Sequence of chain 1.C:
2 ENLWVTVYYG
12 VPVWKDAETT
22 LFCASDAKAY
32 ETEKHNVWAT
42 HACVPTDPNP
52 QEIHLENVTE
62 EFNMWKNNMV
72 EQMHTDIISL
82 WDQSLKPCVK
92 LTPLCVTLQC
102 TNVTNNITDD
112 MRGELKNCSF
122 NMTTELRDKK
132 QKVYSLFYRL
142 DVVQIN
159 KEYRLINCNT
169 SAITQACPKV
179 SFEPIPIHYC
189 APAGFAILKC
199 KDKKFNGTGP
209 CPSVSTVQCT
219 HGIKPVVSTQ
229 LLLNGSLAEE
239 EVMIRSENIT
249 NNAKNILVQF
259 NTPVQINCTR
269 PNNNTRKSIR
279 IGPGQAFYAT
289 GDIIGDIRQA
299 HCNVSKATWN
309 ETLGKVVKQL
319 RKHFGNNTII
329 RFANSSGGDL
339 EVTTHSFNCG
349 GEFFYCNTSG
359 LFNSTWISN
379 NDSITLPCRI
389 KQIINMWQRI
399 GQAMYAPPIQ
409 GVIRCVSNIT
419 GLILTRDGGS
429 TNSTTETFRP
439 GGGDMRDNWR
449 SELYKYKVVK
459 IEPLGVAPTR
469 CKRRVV

Binding-site contacts:
Ligand atom C4 contacts residue ASN118 of chain 1.C at 4.2 Å.
Ligand atom C2 contacts residue TYR135 of chain 1.C at 4.0 Å (hydrophobic).
Ligand atom C8 contacts residue ASN118 of chain 1.C at 4.3 Å.
Ligand atom C1 contacts residue TYR135 of chain 1.C at 3.6 Å (hydrophobic).
Ligand atom O3 contacts residue ASP290 of chain 1.C at 3.8 Å.
Ligand atom C3 contacts residue ASN118 of chain 1.C at 3.8 Å.
Ligand atom O5 contacts residue ASN118 of chain 1.C at 2.4 Å (h-bond).
Ligand atom C2 contacts residue ASN118 of chain 1.C at 2.5 Å.
Ligand atom C7 contacts residue ASN118 of chain 1.C at 3.1 Å.
Ligand atom C5 contacts residue ASN118 of chain 1.C at 3.7 Å.
Ligand atom C3 contacts residue TYR135 of chain 1.C at 3.5 Å (hydrophobic).
Ligand atom C4 contacts residue TYR135 of chain 1.C at 4.3 Å (hydrophobic).
Ligand atom O5 contacts residue TYR135 of chain 1.C at 4.2 Å.
Ligand atom C3 contacts residue ASP290 of chain 1.C at 4.5 Å.
Ligand atom C5 contacts residue TYR135 of chain 1.C at 3.9 Å (hydrophobic).
Ligand atom O7 contacts residue ASN118 of chain 1.C at 2.9 Å (h-bond).
Ligand atom C1 contacts residue ASN118 of chain 1.C at 1.4 Å.
Ligand atom O4 contacts residue TYR135 of chain 1.C at 4.5 Å.
Ligand atom N2 contacts residue ASN118 of chain 1.C at 2.9 Å (h-bond).
Ligand atom O3 contacts residue TYR135 of chain 1.C at 4.2 Å.
Ligand atom C7 contacts residue ASP290 of chain 1.C at 3.9 Å.
Ligand atom C8 contacts residue ASP290 of chain 1.C at 3.2 Å.
Ligand atom N2 contacts residue TYR135 of chain 1.C at 3.8 Å.
Ligand atom N2 contacts residue ASP290 of chain 1.C at 3.4 Å (salt-bridge).

This small molecule binds to this protein.
Small molecule (SMILES): CC(=O)N[C@H]1[C@H](O[C@H]2[C@H](O)[C@@H](NC(C)=O)CO[C@@H]2CO)O[C@H](CO)[C@@H](O)[C@@H]1O